The small molecule below binds the protein below.
Small molecule (SMILES): CC[C@H](C)[C@H](NC(=O)[C@@H]1CCCN1)C(=O)N1CCC[C@H]1C(=O)N[C@@H](Cc1ccccc1)C(=O)N1CCC[C@H]1C(=O)N[C@@H](C)C(=O)N[C@@H](Cc1ccc(O)cc1)C(=O)N[C@@H](CC(=O)O)C(=O)NCC=O

Binding-site contacts:
Ligand atom CE2 contacts residue HIS255 of chain 1.A at 3.8 Å.
Ligand atom CD2 contacts residue SER292 of chain 1.A at 3.9 Å.
Ligand atom CG contacts residue ASN226 of chain 1.A at 3.5 Å.
Ligand atom CD contacts residue VAL123 of chain 1.A at 3.6 Å (hydrophobic).
Ligand atom CG contacts residue PHE256 of chain 1.A at 3.6 Å (hydrophobic).
Ligand atom N contacts residue MET293 of chain 1.A at 3.8 Å.
Ligand atom CB contacts residue THR289 of chain 1.A at 3.5 Å.
Ligand atom CB contacts residue LYS103 of chain 1.A at 3.8 Å.
Ligand atom CD2 contacts residue PHE256 of chain 1.A at 3.8 Å (hydrophobic).
Ligand atom CG contacts residue VAL123 of chain 1.A at 4.0 Å (hydrophobic).
Ligand atom CA contacts residue THR289 of chain 1.A at 3.7 Å.
Ligand atom CB contacts residue MET293 of chain 1.A at 3.5 Å (hydrophobic).
Ligand atom CZ contacts residue HIS255 of chain 1.A at 3.6 Å.
Ligand atom CB contacts residue SER292 of chain 1.A at 3.5 Å.
Ligand atom N contacts residue LYS103 of chain 1.A at 3.5 Å (salt-bridge).
Ligand atom CD1 contacts residue PHE256 of chain 1.A at 3.7 Å (hydrophobic).
Ligand atom O contacts residue SER292 of chain 1.A at 3.6 Å.
Ligand atom CE1 contacts residue PHE256 of chain 1.A at 3.5 Å (hydrophobic).
Ligand atom C contacts residue THR289 of chain 1.A at 3.6 Å.
Ligand atom CZ contacts residue ALA192 of chain 1.A at 3.5 Å (hydrophobic).
Ligand atom CG contacts residue LYS107 of chain 1.A at 3.8 Å.
Ligand atom CA contacts residue ASN226 of chain 1.A at 4.0 Å.
Ligand atom CZ contacts residue SER292 of chain 1.A at 3.2 Å.
Ligand atom CA contacts residue SER292 of chain 1.A at 3.8 Å.
Ligand atom OH contacts residue HIS255 of chain 1.A at 3.1 Å (h-bond).
Ligand atom C contacts residue MET293 of chain 1.A at 3.7 Å (hydrophobic).
Ligand atom O contacts residue ASN226 of chain 1.A at 3.0 Å (h-bond).
Ligand atom CE2 contacts residue SER292 of chain 1.A at 3.1 Å.
Ligand atom CD contacts residue ASN226 of chain 1.A at 4.0 Å.
Ligand atom N contacts residue THR289 of chain 1.A at 2.8 Å (h-bond).
Ligand atom O contacts residue MET293 of chain 1.A at 3.1 Å.
Ligand atom CD2 contacts residue ASN226 of chain 1.A at 4.0 Å.
Ligand atom CA contacts residue MET293 of chain 1.A at 3.3 Å (hydrophobic).
Ligand atom OD2 contacts residue LYS107 of chain 1.A at 2.9 Å (salt-bridge).
Ligand atom CG contacts residue ALA127 of chain 1.A at 3.5 Å (hydrophobic).
Ligand atom C contacts residue ASN226 of chain 1.A at 4.0 Å.
Ligand atom CA contacts residue LYS103 of chain 1.A at 3.4 Å.
Ligand atom CA contacts residue THR289 of chain 1.A at 3.5 Å.
Ligand atom CZ contacts residue CYS194 of chain 1.A at 3.8 Å (hydrophobic).
Ligand atom O contacts residue LYS103 of chain 1.A at 4.0 Å.

Sequence of chain 1.A:
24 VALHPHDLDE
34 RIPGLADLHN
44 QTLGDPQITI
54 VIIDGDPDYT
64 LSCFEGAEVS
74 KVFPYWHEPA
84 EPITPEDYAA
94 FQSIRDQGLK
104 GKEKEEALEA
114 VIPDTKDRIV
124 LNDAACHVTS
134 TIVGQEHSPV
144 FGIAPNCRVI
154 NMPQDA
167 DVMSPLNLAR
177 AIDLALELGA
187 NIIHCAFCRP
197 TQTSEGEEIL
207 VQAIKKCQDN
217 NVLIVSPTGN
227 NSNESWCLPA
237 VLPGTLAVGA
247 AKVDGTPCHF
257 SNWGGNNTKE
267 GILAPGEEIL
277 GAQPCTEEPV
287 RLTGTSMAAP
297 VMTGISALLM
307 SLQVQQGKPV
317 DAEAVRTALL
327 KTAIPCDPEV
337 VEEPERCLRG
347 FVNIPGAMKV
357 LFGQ